Sequence of chain 1.C:
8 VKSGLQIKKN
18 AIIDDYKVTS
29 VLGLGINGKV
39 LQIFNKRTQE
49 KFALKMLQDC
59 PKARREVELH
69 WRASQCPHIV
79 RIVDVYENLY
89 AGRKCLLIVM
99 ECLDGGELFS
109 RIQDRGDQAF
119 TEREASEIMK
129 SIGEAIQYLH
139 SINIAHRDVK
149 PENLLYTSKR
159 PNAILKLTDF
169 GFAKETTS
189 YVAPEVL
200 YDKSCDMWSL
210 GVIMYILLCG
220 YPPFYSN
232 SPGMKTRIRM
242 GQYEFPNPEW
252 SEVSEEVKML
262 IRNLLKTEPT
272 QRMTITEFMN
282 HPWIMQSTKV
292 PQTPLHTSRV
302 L

Binding-site contacts:
Ligand atom N9 contacts residue LEU101 of chain 1.C at 3.3 Å (h-bond).
Ligand atom C11 contacts residue VAL78 of chain 1.C at 3.4 Å (hydrophobic).
Ligand atom C17 contacts residue CYS100 of chain 1.C at 3.2 Å (hydrophobic).
Ligand atom C16 contacts residue GLN40 of chain 1.C at 3.5 Å.
Ligand atom C23 contacts residue GLU150 of chain 1.C at 3.1 Å.
Ligand atom C1 contacts residue LEU153 of chain 1.C at 3.8 Å (hydrophobic).
Ligand atom C15 contacts residue VAL38 of chain 1.C at 3.7 Å (hydrophobic).
Ligand atom C22 contacts residue GLU150 of chain 1.C at 3.5 Å.
Ligand atom N12 contacts residue GLU150 of chain 1.C at 2.7 Å (salt-bridge).
Ligand atom C26 contacts residue ASP167 of chain 1.C at 3.5 Å.
Ligand atom C23 contacts residue ASP167 of chain 1.C at 3.6 Å.
Ligand atom C11 contacts residue ALA51 of chain 1.C at 3.8 Å (hydrophobic).
Ligand atom N7 contacts residue GLU99 of chain 1.C at 3.5 Å (salt-bridge).
Ligand atom C3 contacts residue LEU153 of chain 1.C at 3.7 Å (hydrophobic).
Ligand atom C17 contacts residue LEU101 of chain 1.C at 3.3 Å (hydrophobic).
Ligand atom C11 contacts residue GLU99 of chain 1.C at 3.1 Å.
Ligand atom C22 contacts residue LEU153 of chain 1.C at 3.9 Å (hydrophobic).
Ligand atom N12 contacts residue ASP167 of chain 1.C at 2.8 Å (salt-bridge).
Ligand atom N12 contacts residue THR166 of chain 1.C at 3.6 Å (h-bond).
Ligand atom C3 contacts residue VAL38 of chain 1.C at 3.7 Å (hydrophobic).
Ligand atom N2 contacts residue ALA51 of chain 1.C at 3.9 Å.
Ligand atom C11 contacts residue LEU101 of chain 1.C at 3.9 Å (hydrophobic).
Ligand atom C4 contacts residue LEU153 of chain 1.C at 3.9 Å (hydrophobic).
Ligand atom C20 contacts residue ASP102 of chain 1.C at 3.4 Å.
Ligand atom N6 contacts residue VAL38 of chain 1.C at 3.6 Å.
Ligand atom N12 contacts residue ASN151 of chain 1.C at 3.4 Å (h-bond).
Ligand atom O21 contacts residue GLN40 of chain 1.C at 2.9 Å (h-bond).
Ligand atom C5 contacts residue VAL38 of chain 1.C at 3.9 Å (hydrophobic).
Ligand atom C23 contacts residue ASN151 of chain 1.C at 3.6 Å.
Ligand atom C20 contacts residue GLN40 of chain 1.C at 3.5 Å.
Ligand atom C24 contacts residue GLN40 of chain 1.C at 3.4 Å.
Ligand atom N7 contacts residue LEU101 of chain 1.C at 3.5 Å (h-bond).
Ligand atom C20 contacts residue CYS100 of chain 1.C at 3.6 Å (hydrophobic).
Ligand atom N7 contacts residue ALA51 of chain 1.C at 3.3 Å.
Ligand atom C13 contacts residue LEU101 of chain 1.C at 3.7 Å (hydrophobic).
Ligand atom C17 contacts residue ASP102 of chain 1.C at 3.9 Å.
Ligand atom C4 contacts residue VAL38 of chain 1.C at 3.5 Å (hydrophobic).
Ligand atom C22 contacts residue ASP167 of chain 1.C at 3.6 Å.
Ligand atom N10 contacts residue VAL38 of chain 1.C at 3.6 Å.
Ligand atom C8 contacts residue MET98 of chain 1.C at 3.7 Å (hydrophobic).

This small molecule binds to this protein.
Small molecule (SMILES): CCOc1ccc(Nc2c(C)c(N[C@H]3CCCNC3)nc3ccnn23)cc1